Sequence of chain 42.A:
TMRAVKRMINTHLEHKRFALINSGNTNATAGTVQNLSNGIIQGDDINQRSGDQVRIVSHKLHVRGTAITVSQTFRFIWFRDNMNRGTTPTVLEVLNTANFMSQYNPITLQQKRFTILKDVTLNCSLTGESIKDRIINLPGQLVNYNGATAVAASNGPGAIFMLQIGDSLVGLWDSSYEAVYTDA

Binding-site contacts:
Ligand atom OP1 contacts residue ARG15 of chain 42.A at 2.5 Å.
Ligand atom OP2 contacts residue ARG19 of chain 42.A at 2.1 Å (salt-bridge).
Ligand atom C5 contacts residue ARG19 of chain 42.A at 2.9 Å.
Ligand atom O5' contacts residue ARG19 of chain 42.A at 2.1 Å (salt-bridge).
Ligand atom OP2 contacts residue ALA16 of chain 42.A at 4.1 Å.
Ligand atom C2 contacts residue A2 of chain 42.B at 3.9 Å.
Ligand atom C2' contacts residue ARG19 of chain 42.A at 3.6 Å.
Ligand atom N3 contacts residue A2 of chain 42.B at 3.7 Å.
Ligand atom C3' contacts residue ARG15 of chain 42.A at 3.8 Å.
Ligand atom O4 contacts residue A3 of chain 42.B at 2.8 Å (h-bond).
Ligand atom C3' contacts residue ARG19 of chain 42.A at 3.4 Å.
Ligand atom O2 contacts residue A3 of chain 42.B at 3.2 Å.
Ligand atom C2 contacts residue A3 of chain 42.B at 3.5 Å.
Ligand atom N3 contacts residue A1 of chain 42.B at 2.7 Å (h-bond).
Ligand atom N3 contacts residue A3 of chain 42.B at 2.8 Å (h-bond).
Ligand atom C4' contacts residue ARG19 of chain 42.A at 3.7 Å.
Ligand atom O3' contacts residue ARG15 of chain 42.A at 3.1 Å (salt-bridge).
Ligand atom N1 contacts residue A3 of chain 42.B at 4.3 Å.
Ligand atom C4 contacts residue A1 of chain 42.B at 3.4 Å.
Ligand atom C6 contacts residue ARG19 of chain 42.A at 2.7 Å.
Ligand atom C4 contacts residue ARG19 of chain 42.A at 3.9 Å.
Ligand atom C4' contacts residue ARG15 of chain 42.A at 3.3 Å.
Ligand atom C1' contacts residue ARG19 of chain 42.A at 4.3 Å.
Ligand atom N1 contacts residue ARG19 of chain 42.A at 3.9 Å.
Ligand atom O3' contacts residue ARG19 of chain 42.A at 3.6 Å (salt-bridge).
Ligand atom O2 contacts residue A2 of chain 42.B at 3.7 Å.
Ligand atom P contacts residue ARG15 of chain 42.A at 3.1 Å.
Ligand atom O5' contacts residue ARG15 of chain 42.A at 3.6 Å.
Ligand atom O2 contacts residue A1 of chain 42.B at 2.7 Å (h-bond).
Ligand atom C5' contacts residue ARG15 of chain 42.A at 2.5 Å.
Ligand atom OP1 contacts residue LYS18 of chain 42.A at 3.7 Å.
Ligand atom O4 contacts residue A1 of chain 42.B at 3.0 Å (h-bond).
Ligand atom OP1 contacts residue MET14 of chain 42.A at 3.8 Å.
Ligand atom C2 contacts residue A1 of chain 42.B at 3.1 Å.
Ligand atom OP2 contacts residue ARG15 of chain 42.A at 2.5 Å.
Ligand atom P contacts residue ARG19 of chain 42.A at 2.8 Å.
Ligand atom C5' contacts residue ARG19 of chain 42.A at 3.2 Å.
Ligand atom OP1 contacts residue ARG19 of chain 42.A at 4.1 Å.
Ligand atom C4 contacts residue A3 of chain 42.B at 3.6 Å.
Ligand atom O4' contacts residue ARG19 of chain 42.A at 3.9 Å.

A small-molecule ligand and the protein it binds are described below.
Small molecule (SMILES): O=c1ccn([C@@H]2O[C@H](CO[P](=O)(O)O[C@H]3[C@@H](O)[C@H](n4ccc(=O)[nH]c4=O)O[C@@H]3CO[P](=O)(O)O[C@H]3[C@@H](O)[C@H](n4ccc(=O)[nH]c4=O)O[C@@H]3CO[P](=O)(O)O[C@H]3[C@@H](O)[C@H](n4ccc(=O)[nH]c4=O)O[C@@H]3COP(=O)=O)[C@@H](O)[C@H]2O)c(=O)[nH]1